Sequence of chain 8.E:
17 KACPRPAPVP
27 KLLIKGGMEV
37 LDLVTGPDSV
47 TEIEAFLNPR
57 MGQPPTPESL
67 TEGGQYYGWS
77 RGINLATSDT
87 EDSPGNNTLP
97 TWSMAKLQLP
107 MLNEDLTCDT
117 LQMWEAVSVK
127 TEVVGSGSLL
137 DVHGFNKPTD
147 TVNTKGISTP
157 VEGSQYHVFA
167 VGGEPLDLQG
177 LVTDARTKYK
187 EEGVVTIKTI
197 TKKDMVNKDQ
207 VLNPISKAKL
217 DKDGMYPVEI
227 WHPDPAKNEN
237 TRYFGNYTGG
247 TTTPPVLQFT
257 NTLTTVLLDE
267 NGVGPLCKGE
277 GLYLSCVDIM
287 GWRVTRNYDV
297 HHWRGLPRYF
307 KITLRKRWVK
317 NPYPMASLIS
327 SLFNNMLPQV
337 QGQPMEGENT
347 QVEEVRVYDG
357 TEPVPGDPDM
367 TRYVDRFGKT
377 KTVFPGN

Sequence of chain 8.A:
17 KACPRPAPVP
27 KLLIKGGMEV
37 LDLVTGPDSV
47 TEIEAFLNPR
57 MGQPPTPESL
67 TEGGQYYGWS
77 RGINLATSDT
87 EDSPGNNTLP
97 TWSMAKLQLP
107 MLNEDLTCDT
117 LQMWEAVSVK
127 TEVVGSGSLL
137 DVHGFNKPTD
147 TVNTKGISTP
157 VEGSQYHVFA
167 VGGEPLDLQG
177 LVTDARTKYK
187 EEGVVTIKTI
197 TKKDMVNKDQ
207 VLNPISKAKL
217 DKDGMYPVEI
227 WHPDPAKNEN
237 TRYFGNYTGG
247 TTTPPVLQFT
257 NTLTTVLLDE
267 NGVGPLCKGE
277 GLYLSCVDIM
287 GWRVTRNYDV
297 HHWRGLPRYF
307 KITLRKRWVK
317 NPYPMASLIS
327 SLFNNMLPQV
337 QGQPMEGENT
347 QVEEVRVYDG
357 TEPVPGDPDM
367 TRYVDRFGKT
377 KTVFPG

Binding-site contacts:
Ligand atom N5 contacts residue TYR72 of chain 8.E at 3.1 Å (h-bond).
Ligand atom O10 contacts residue THR291 of chain 8.E at 3.8 Å.
Ligand atom C1 contacts residue ARG77 of chain 8.E at 3.4 Å.
Ligand atom C1 contacts residue SER89 of chain 8.E at 4.2 Å.
Ligand atom C7 contacts residue TYR72 of chain 8.E at 3.9 Å (hydrophobic).
Ligand atom C3 contacts residue GLY78 of chain 8.E at 4.0 Å.
Ligand atom C8 contacts residue ARG77 of chain 8.E at 4.2 Å.
Ligand atom C4 contacts residue GLY78 of chain 8.E at 3.3 Å.
Ligand atom C3 contacts residue GLY78 of chain 8.E at 4.0 Å.
Ligand atom O1A contacts residue TYR72 of chain 8.E at 3.5 Å.
Ligand atom O1A contacts residue SER89 of chain 8.E at 3.4 Å (h-bond).
Ligand atom C2 contacts residue GLY78 of chain 8.E at 4.1 Å.
Ligand atom O4 contacts residue GLY78 of chain 8.E at 3.0 Å.
Ligand atom C1 contacts residue TYR72 of chain 8.E at 3.8 Å (hydrophobic).
Ligand atom O4 contacts residue TYR72 of chain 8.E at 4.2 Å.
Ligand atom C3 contacts residue HIS298 of chain 8.E at 3.8 Å.
Ligand atom O1B contacts residue ASN80 of chain 8.E at 4.2 Å.
Ligand atom C4 contacts residue HIS298 of chain 8.E at 3.6 Å.
Ligand atom O8 contacts residue TYR72 of chain 8.E at 3.5 Å (h-bond).
Ligand atom C3 contacts residue VAL296 of chain 8.E at 3.7 Å (hydrophobic).
Ligand atom O1B contacts residue SER89 of chain 8.E at 4.1 Å.
Ligand atom C5 contacts residue TYR72 of chain 8.E at 3.4 Å (hydrophobic).
Ligand atom O4 contacts residue VAL296 of chain 8.E at 4.0 Å.
Ligand atom O1B contacts residue TYR72 of chain 8.E at 3.8 Å.
Ligand atom O4 contacts residue ILE79 of chain 8.E at 3.5 Å (h-bond).
Ligand atom C1 contacts residue GLY78 of chain 8.E at 4.0 Å.
Ligand atom O1A contacts residue GLY78 of chain 8.E at 3.3 Å (h-bond).
Ligand atom O4 contacts residue HIS298 of chain 8.E at 3.0 Å (h-bond).
Ligand atom O10 contacts residue ASN293 of chain 8.E at 3.9 Å.
Ligand atom C6 contacts residue ASN93 of chain 8.E at 3.4 Å.
Ligand atom C8 contacts residue TYR72 of chain 8.E at 4.1 Å (hydrophobic).
Ligand atom O4 contacts residue THR291 of chain 8.E at 3.4 Å.
Ligand atom C11 contacts residue ASP85 of chain 8.A at 3.8 Å.
Ligand atom O3 contacts residue GLY78 of chain 8.E at 3.6 Å.
Ligand atom C6 contacts residue TYR72 of chain 8.E at 3.3 Å (hydrophobic).
Ligand atom C4 contacts residue TYR72 of chain 8.E at 3.4 Å (hydrophobic).
Ligand atom O1B contacts residue ARG77 of chain 8.E at 2.8 Å (salt-bridge).
Ligand atom C5 contacts residue ASN93 of chain 8.E at 4.1 Å.
Ligand atom O6 contacts residue ASN93 of chain 8.E at 3.5 Å (h-bond).
Ligand atom O1A contacts residue ARG77 of chain 8.E at 3.1 Å (salt-bridge).

A protein and the small-molecule ligand that binds it are described below.
Small molecule (SMILES): CC(=O)N[C@@H]1[C@@H](O[C@@H]2O[C@H](CO)[C@H](O)[C@H](O[C@]3(C(=O)O)C[C@H](O)[C@@H](NC(C)=O)[C@H]([C@H](O)[C@H](O)CO)O3)[C@H]2O)[C@H](O)[C@@H](CO[C@]2(C(=O)O)C[C@H](O)[C@@H](NC(C)=O)[C@H]([C@H](O)[C@H](O)CO)O2)O[C@H]1O